This small molecule binds to this protein.
Small molecule (SMILES): CC(=O)N[C@H]1CO[C@H](CO)[C@@H](O[C@H]2O[C@H](CO)[C@@H](O)[C@H](O[C@H]3O[C@H](CO)[C@@H](O)[C@H](O)[C@@H]3O)[C@@H]2O)[C@@H]1O

Binding-site contacts:
Ligand atom O4 contacts residue PHE53 of chain 1.A at 3.8 Å.
Ligand atom C6 contacts residue SER54 of chain 1.A at 3.6 Å.
Ligand atom C2 contacts residue VAL55 of chain 1.A at 3.9 Å (hydrophobic).
Ligand atom O3 contacts residue ASN56 of chain 1.A at 2.6 Å (h-bond).
Ligand atom O4 contacts residue SER54 of chain 1.A at 3.8 Å.
Ligand atom C4 contacts residue ASN56 of chain 1.A at 3.8 Å.
Ligand atom C7 contacts residue SER51 of chain 1.A at 3.7 Å.
Ligand atom O4 contacts residue VAL55 of chain 1.A at 4.3 Å.
Ligand atom O5 contacts residue VAL55 of chain 1.A at 3.5 Å (h-bond).
Ligand atom C3 contacts residue SER51 of chain 1.A at 4.2 Å.
Ligand atom O2 contacts residue VAL55 of chain 1.A at 2.8 Å (h-bond).
Ligand atom C4 contacts residue PHE53 of chain 1.A at 4.0 Å (hydrophobic).
Ligand atom C5 contacts residue PHE53 of chain 1.A at 3.7 Å (hydrophobic).
Ligand atom C1 contacts residue VAL55 of chain 1.A at 3.6 Å (hydrophobic).
Ligand atom C5 contacts residue SER54 of chain 1.A at 3.9 Å.
Ligand atom C3 contacts residue PHE53 of chain 1.A at 3.7 Å (hydrophobic).
Ligand atom O4 contacts residue ASN56 of chain 1.A at 3.5 Å (h-bond).
Ligand atom C5 contacts residue ASN56 of chain 1.A at 4.4 Å.
Ligand atom C2 contacts residue SER54 of chain 1.A at 4.1 Å.
Ligand atom C1 contacts residue SER51 of chain 1.A at 4.1 Å.
Ligand atom C1 contacts residue PHE53 of chain 1.A at 4.0 Å (hydrophobic).
Ligand atom C5 contacts residue VAL55 of chain 1.A at 4.4 Å (hydrophobic).
Ligand atom O5 contacts residue PHE53 of chain 1.A at 4.3 Å.
Ligand atom C8 contacts residue SER51 of chain 1.A at 3.5 Å.
Ligand atom O2 contacts residue SER54 of chain 1.A at 3.9 Å.
Ligand atom C3 contacts residue ASN56 of chain 1.A at 3.8 Å.
Ligand atom O3 contacts residue SER54 of chain 1.A at 4.2 Å.
Ligand atom C6 contacts residue ASN56 of chain 1.A at 4.2 Å.
Ligand atom N2 contacts residue SER51 of chain 1.A at 2.9 Å (h-bond).
Ligand atom C2 contacts residue SER51 of chain 1.A at 3.9 Å.
Ligand atom C4 contacts residue VAL55 of chain 1.A at 4.0 Å (hydrophobic).
Ligand atom C2 contacts residue PHE53 of chain 1.A at 4.3 Å (hydrophobic).

Sequence of chain 1.A:
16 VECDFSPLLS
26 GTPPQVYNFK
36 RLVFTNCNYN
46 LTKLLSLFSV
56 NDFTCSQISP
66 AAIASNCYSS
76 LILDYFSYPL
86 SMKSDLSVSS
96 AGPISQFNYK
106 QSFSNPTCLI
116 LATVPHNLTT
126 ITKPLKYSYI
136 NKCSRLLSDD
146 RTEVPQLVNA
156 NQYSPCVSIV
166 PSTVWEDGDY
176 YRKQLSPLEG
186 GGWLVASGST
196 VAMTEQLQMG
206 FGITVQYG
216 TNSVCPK